Sequence of chain 4.A:
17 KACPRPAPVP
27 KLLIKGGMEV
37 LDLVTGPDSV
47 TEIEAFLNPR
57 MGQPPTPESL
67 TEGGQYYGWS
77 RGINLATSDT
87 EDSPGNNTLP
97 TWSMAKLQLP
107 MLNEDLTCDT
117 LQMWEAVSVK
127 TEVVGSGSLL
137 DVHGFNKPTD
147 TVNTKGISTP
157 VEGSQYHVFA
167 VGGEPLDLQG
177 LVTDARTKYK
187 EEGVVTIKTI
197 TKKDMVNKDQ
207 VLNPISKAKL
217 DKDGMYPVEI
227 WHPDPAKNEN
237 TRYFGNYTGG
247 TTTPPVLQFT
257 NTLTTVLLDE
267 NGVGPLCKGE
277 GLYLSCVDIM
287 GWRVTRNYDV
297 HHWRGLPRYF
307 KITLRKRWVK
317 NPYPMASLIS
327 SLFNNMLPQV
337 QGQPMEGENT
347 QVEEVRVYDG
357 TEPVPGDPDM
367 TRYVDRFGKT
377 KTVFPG

Binding-site contacts:
Ligand atom O4 contacts residue ASN80 of chain 4.A at 4.1 Å.
Ligand atom C1 contacts residue TYR72 of chain 4.A at 4.1 Å (hydrophobic).
Ligand atom C5 contacts residue TYR72 of chain 4.A at 3.7 Å (hydrophobic).
Ligand atom O4 contacts residue ILE79 of chain 4.A at 3.7 Å.
Ligand atom O3 contacts residue GLY78 of chain 4.A at 3.6 Å.
Ligand atom O4 contacts residue GLY78 of chain 4.A at 3.3 Å.
Ligand atom O1A contacts residue ARG77 of chain 4.A at 3.1 Å.
Ligand atom C10 contacts residue TYR72 of chain 4.A at 3.8 Å (hydrophobic).
Ligand atom C3 contacts residue ARG77 of chain 4.A at 3.8 Å.
Ligand atom C4 contacts residue HIS298 of chain 4.A at 3.6 Å.
Ligand atom O4 contacts residue THR291 of chain 4.A at 3.5 Å.
Ligand atom C6 contacts residue TYR72 of chain 4.A at 3.9 Å (hydrophobic).
Ligand atom C11 contacts residue TYR72 of chain 4.A at 3.9 Å (hydrophobic).
Ligand atom C4 contacts residue VAL296 of chain 4.A at 4.2 Å (hydrophobic).
Ligand atom O4 contacts residue TYR72 of chain 4.A at 4.2 Å.
Ligand atom C6 contacts residue THR94 of chain 4.A at 3.9 Å.
Ligand atom C3 contacts residue HIS298 of chain 4.A at 4.1 Å.
Ligand atom N5 contacts residue TYR72 of chain 4.A at 2.9 Å (h-bond).
Ligand atom O8 contacts residue TYR72 of chain 4.A at 3.9 Å.
Ligand atom C3 contacts residue VAL296 of chain 4.A at 3.4 Å (hydrophobic).
Ligand atom C2 contacts residue GLY78 of chain 4.A at 4.1 Å.
Ligand atom C1 contacts residue GLY78 of chain 4.A at 4.2 Å.
Ligand atom C6 contacts residue ASN93 of chain 4.A at 3.1 Å.
Ligand atom O10 contacts residue ASN293 of chain 4.A at 4.3 Å.
Ligand atom C3 contacts residue GLY78 of chain 4.A at 4.2 Å.
Ligand atom O1B contacts residue TYR72 of chain 4.A at 4.1 Å.
Ligand atom O6 contacts residue ASN93 of chain 4.A at 2.9 Å (h-bond).
Ligand atom C1 contacts residue ARG77 of chain 4.A at 3.5 Å.
Ligand atom C11 contacts residue ASP85 of chain 4.B at 3.5 Å.
Ligand atom O1A contacts residue TYR72 of chain 4.A at 3.7 Å.
Ligand atom C3 contacts residue GLY78 of chain 4.A at 3.7 Å.
Ligand atom O4 contacts residue VAL296 of chain 4.A at 3.7 Å.
Ligand atom O4 contacts residue HIS298 of chain 4.A at 2.7 Å (h-bond).
Ligand atom O8 contacts residue ARG77 of chain 4.A at 3.3 Å (salt-bridge).
Ligand atom C4 contacts residue GLY78 of chain 4.A at 3.6 Å.
Ligand atom C5 contacts residue ASN93 of chain 4.A at 3.6 Å.
Ligand atom O1B contacts residue ARG77 of chain 4.A at 3.0 Å (salt-bridge).
Ligand atom C4 contacts residue ARG77 of chain 4.A at 4.3 Å.
Ligand atom O1A contacts residue GLY78 of chain 4.A at 3.4 Å (h-bond).
Ligand atom C4 contacts residue TYR72 of chain 4.A at 3.7 Å (hydrophobic).

A protein and the small-molecule ligand that binds it are described below.
Small molecule (SMILES): CC(=O)N[C@H]1[C@H]([C@H](O)[C@H](O)CO)O[C@@](O[C@H]2[C@@H](O)[C@@H](CO)O[C@@H](O[C@H]3[C@H](O)[C@@H](O)[C@H](O)O[C@@H]3CO)[C@@H]2O)(C(=O)O)C[C@@H]1O

Sequence of chain 4.B:
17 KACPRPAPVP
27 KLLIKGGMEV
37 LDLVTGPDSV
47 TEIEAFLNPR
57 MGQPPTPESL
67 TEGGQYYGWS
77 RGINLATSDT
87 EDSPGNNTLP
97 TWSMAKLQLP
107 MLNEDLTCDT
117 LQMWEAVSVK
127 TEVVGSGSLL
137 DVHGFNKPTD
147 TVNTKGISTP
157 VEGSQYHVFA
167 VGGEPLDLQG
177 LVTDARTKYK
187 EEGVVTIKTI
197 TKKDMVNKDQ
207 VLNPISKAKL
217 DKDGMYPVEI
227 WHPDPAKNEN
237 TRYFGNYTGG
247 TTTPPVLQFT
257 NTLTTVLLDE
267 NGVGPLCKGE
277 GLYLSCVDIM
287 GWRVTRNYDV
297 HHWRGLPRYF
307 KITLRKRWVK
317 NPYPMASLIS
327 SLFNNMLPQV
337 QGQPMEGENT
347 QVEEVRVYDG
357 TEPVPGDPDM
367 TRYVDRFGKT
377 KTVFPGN